A protein and the small-molecule ligand that binds it are described below.
Small molecule (SMILES): CC(=O)N[C@@H]1[C@@H](O)[C@H](O)[C@@H](CO)O[C@H]1O

Sequence of chain 1.E:
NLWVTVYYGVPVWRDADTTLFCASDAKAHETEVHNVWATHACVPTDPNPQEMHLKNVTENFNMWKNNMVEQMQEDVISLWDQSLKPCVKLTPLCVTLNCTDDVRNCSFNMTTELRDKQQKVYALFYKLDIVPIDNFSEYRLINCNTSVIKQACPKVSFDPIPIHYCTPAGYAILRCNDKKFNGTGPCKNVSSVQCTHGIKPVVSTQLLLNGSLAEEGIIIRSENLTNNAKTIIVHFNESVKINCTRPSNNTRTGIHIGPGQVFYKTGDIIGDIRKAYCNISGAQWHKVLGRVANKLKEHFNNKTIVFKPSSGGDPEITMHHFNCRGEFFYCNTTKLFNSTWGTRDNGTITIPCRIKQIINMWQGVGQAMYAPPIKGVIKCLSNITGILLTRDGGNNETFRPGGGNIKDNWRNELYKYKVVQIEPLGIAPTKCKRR

Binding-site contacts:
Ligand atom C5 contacts residue THR366 of chain 1.E at 3.9 Å.
Ligand atom N2 contacts residue ASN364 of chain 1.E at 2.9 Å (h-bond).
Ligand atom O5 contacts residue ASN364 of chain 1.E at 2.4 Å (h-bond).
Ligand atom C4 contacts residue ASN364 of chain 1.E at 4.2 Å.
Ligand atom O7 contacts residue ASN364 of chain 1.E at 3.7 Å.
Ligand atom C3 contacts residue ASN364 of chain 1.E at 3.8 Å.
Ligand atom C1 contacts residue ASN364 of chain 1.E at 1.4 Å.
Ligand atom N2 contacts residue MET351 of chain 1.E at 4.4 Å.
Ligand atom O6 contacts residue THR366 of chain 1.E at 4.3 Å.
Ligand atom O7 contacts residue THR366 of chain 1.E at 4.1 Å.
Ligand atom O5 contacts residue THR366 of chain 1.E at 3.9 Å.
Ligand atom C2 contacts residue ASN364 of chain 1.E at 2.4 Å.
Ligand atom C7 contacts residue MET351 of chain 1.E at 4.3 Å (hydrophobic).
Ligand atom O6 contacts residue ASN364 of chain 1.E at 3.9 Å.
Ligand atom C5 contacts residue ASN364 of chain 1.E at 3.7 Å.
Ligand atom C8 contacts residue MET351 of chain 1.E at 3.5 Å (hydrophobic).
Ligand atom C1 contacts residue THR366 of chain 1.E at 3.8 Å.
Ligand atom C8 contacts residue THR350 of chain 1.E at 4.1 Å.
Ligand atom C7 contacts residue ASN364 of chain 1.E at 3.5 Å.